Sequence of chain 2.A:
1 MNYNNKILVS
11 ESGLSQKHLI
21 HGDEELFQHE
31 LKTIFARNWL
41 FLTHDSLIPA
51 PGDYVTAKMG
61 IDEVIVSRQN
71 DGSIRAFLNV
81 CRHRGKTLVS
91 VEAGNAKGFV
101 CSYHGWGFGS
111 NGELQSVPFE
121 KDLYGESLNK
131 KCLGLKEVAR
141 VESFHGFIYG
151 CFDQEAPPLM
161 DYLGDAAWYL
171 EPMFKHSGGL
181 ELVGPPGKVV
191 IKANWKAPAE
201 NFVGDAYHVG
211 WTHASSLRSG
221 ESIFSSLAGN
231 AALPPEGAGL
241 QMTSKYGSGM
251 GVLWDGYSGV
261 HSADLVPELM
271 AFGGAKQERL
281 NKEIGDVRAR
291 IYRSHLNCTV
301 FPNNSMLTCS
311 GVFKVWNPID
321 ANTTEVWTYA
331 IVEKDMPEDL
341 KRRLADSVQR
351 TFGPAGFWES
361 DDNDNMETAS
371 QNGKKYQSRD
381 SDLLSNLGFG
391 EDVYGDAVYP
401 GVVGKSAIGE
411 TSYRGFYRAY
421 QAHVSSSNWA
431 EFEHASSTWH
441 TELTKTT

Binding-site contacts:
Ligand atom C7 contacts residue ASP205 of chain 2.A at 3.9 Å.
Ligand atom C9 contacts residue HIS208 of chain 2.A at 4.5 Å.
Ligand atom C7 contacts residue ASN297 of chain 2.A at 3.5 Å.
Ligand atom C9 contacts residue ASN297 of chain 2.A at 4.5 Å.
Ligand atom C3 contacts residue HIS208 of chain 2.A at 4.2 Å.
Ligand atom C8 contacts residue ASN297 of chain 2.A at 3.8 Å.
Ligand atom C4 contacts residue LEU307 of chain 2.A at 4.1 Å (hydrophobic).
Ligand atom C8 contacts residue ASP205 of chain 2.A at 3.8 Å.
Ligand atom C5 contacts residue VAL209 of chain 2.A at 4.0 Å (hydrophobic).
Ligand atom C9 contacts residue VAL209 of chain 2.A at 4.2 Å (hydrophobic).
Ligand atom C9 contacts residue LEU307 of chain 2.A at 3.9 Å (hydrophobic).
Ligand atom N1 contacts residue ASP205 of chain 2.A at 3.4 Å (salt-bridge).
Ligand atom C2 contacts residue ASN201 of chain 2.A at 3.4 Å.
Ligand atom C6 contacts residue VAL209 of chain 2.A at 3.8 Å (hydrophobic).
Ligand atom N1 contacts residue HIS208 of chain 2.A at 3.7 Å.
Ligand atom C6 contacts residue HIS295 of chain 2.A at 4.4 Å.
Ligand atom C5 contacts residue HIS295 of chain 2.A at 3.7 Å.
Ligand atom C8 contacts residue VAL209 of chain 2.A at 4.0 Å (hydrophobic).
Ligand atom C7 contacts residue ALA206 of chain 2.A at 4.2 Å (hydrophobic).
Ligand atom C3 contacts residue LEU307 of chain 2.A at 3.9 Å (hydrophobic).
Ligand atom C6 contacts residue ASN297 of chain 2.A at 4.0 Å.
Ligand atom C2 contacts residue PHE202 of chain 2.A at 4.1 Å (hydrophobic).
Ligand atom C4 contacts residue VAL209 of chain 2.A at 4.2 Å (hydrophobic).
Ligand atom N1 contacts residue ASN297 of chain 2.A at 3.9 Å.
Ligand atom C3 contacts residue ASN201 of chain 2.A at 4.3 Å.
Ligand atom C4 contacts residue HIS295 of chain 2.A at 4.1 Å.
Ligand atom C7 contacts residue VAL209 of chain 2.A at 3.9 Å (hydrophobic).
Ligand atom C2 contacts residue HIS208 of chain 2.A at 3.7 Å.
Ligand atom N1 contacts residue ASN201 of chain 2.A at 3.4 Å (h-bond).
Ligand atom C6 contacts residue LEU253 of chain 2.A at 4.0 Å (hydrophobic).
Ligand atom C2 contacts residue LEU307 of chain 2.A at 4.4 Å (hydrophobic).
Ligand atom C8 contacts residue LEU307 of chain 2.A at 4.4 Å (hydrophobic).
Ligand atom N1 contacts residue PHE202 of chain 2.A at 4.2 Å.
Ligand atom C2 contacts residue ASP205 of chain 2.A at 4.4 Å.
Ligand atom C8 contacts residue HIS208 of chain 2.A at 4.2 Å.

This small molecule binds to this protein.
Small molecule (SMILES): c1ccc2[nH]ccc2c1